Sequence of chain 1.E:
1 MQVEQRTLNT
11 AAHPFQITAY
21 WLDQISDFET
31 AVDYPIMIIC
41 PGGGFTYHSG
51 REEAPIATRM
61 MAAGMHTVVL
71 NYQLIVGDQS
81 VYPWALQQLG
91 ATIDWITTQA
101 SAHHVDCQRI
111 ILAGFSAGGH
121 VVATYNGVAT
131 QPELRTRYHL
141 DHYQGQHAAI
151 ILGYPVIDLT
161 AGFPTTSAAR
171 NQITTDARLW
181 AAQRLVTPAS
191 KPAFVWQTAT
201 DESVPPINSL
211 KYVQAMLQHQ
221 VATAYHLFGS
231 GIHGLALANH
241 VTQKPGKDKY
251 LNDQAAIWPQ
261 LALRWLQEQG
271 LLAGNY

This small molecule binds to this protein.
Small molecule (SMILES): CC(=O)Oc1ccccc1

Sequence of chain 1.A:
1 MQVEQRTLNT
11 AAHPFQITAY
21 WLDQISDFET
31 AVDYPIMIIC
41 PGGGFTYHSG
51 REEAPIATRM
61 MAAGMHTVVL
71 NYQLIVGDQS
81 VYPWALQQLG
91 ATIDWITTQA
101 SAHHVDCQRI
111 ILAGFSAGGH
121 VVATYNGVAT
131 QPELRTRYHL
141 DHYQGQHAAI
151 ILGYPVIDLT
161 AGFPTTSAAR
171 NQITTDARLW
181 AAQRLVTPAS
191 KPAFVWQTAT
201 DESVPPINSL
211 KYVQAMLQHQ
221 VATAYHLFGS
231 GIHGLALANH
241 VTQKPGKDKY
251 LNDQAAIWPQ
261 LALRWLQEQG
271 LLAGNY

Binding-site contacts:
Ligand atom CAF contacts residue TRP95 of chain 1.A at 4.5 Å (hydrophobic).
Ligand atom CAI contacts residue GLN99 of chain 1.A at 4.2 Å.
Ligand atom OAB contacts residue ARG6 of chain 1.A at 2.9 Å (salt-bridge).
Ligand atom CAF contacts residue GLN16 of chain 1.E at 3.9 Å.
Ligand atom CAF contacts residue ARG6 of chain 1.A at 3.7 Å.
Ligand atom CAI contacts residue TRP95 of chain 1.A at 4.2 Å (hydrophobic).
Ligand atom OAB contacts residue ASN71 of chain 1.E at 3.8 Å.
Ligand atom CAE contacts residue GLN5 of chain 1.E at 4.5 Å.
Ligand atom OAH contacts residue ASN71 of chain 1.E at 3.7 Å.
Ligand atom CAI contacts residue GLN16 of chain 1.E at 3.8 Å.
Ligand atom CAC contacts residue GLN5 of chain 1.E at 3.9 Å.
Ligand atom CAC contacts residue GLN99 of chain 1.A at 4.1 Å.
Ligand atom CAD contacts residue ARG6 of chain 1.A at 4.5 Å.
Ligand atom CAA contacts residue TRP95 of chain 1.A at 3.6 Å (hydrophobic).
Ligand atom CAI contacts residue ASN71 of chain 1.E at 4.0 Å.
Ligand atom OAB contacts residue GLN16 of chain 1.E at 3.5 Å (h-bond).
Ligand atom CAI contacts residue ARG6 of chain 1.A at 3.7 Å.
Ligand atom OAH contacts residue ARG6 of chain 1.A at 4.4 Å.
Ligand atom CAJ contacts residue GLN99 of chain 1.A at 3.9 Å.
Ligand atom CAG contacts residue GLN16 of chain 1.E at 4.3 Å.
Ligand atom CAF contacts residue GLN5 of chain 1.E at 3.6 Å.
Ligand atom CAA contacts residue GLN99 of chain 1.A at 3.6 Å.
Ligand atom CAJ contacts residue GLN16 of chain 1.E at 3.6 Å.
Ligand atom CAF contacts residue GLN99 of chain 1.A at 3.3 Å.
Ligand atom OAB contacts residue TRP95 of chain 1.A at 4.0 Å.
Ligand atom CAJ contacts residue ARG6 of chain 1.A at 4.5 Å.
Ligand atom CAD contacts residue GLN5 of chain 1.E at 3.7 Å.
Ligand atom CAA contacts residue THR98 of chain 1.A at 3.2 Å.
Ligand atom CAD contacts residue GLN99 of chain 1.A at 3.4 Å.
Ligand atom CAJ contacts residue GLN5 of chain 1.E at 4.4 Å.
Ligand atom OAH contacts residue GLN16 of chain 1.E at 3.2 Å (h-bond).